Binding-site contacts:
Ligand atom NAM contacts residue LEU321 of chain 1.A at 3.5 Å.
Ligand atom CAH contacts residue VAL318 of chain 1.A at 3.8 Å (hydrophobic).
Ligand atom CAH contacts residue ALA496 of chain 1.A at 3.6 Å (hydrophobic).
Ligand atom CAR contacts residue TYR354 of chain 1.A at 4.0 Å (hydrophobic).
Ligand atom CAF contacts residue TYR324 of chain 1.A at 3.5 Å (hydrophobic).
Ligand atom CAG contacts residue VAL492 of chain 1.A at 3.5 Å (hydrophobic).
Ligand atom CAI contacts residue ALA496 of chain 1.A at 3.8 Å (hydrophobic).
Ligand atom OAB contacts residue SER499 of chain 1.A at 2.3 Å (h-bond).
Ligand atom FAD contacts residue LEU321 of chain 1.A at 3.1 Å.
Ligand atom CAN contacts residue TYR354 of chain 1.A at 3.1 Å (hydrophobic).
Ligand atom CLE contacts residue VAL318 of chain 1.A at 3.7 Å.
Ligand atom CAL contacts residue TYR354 of chain 1.A at 3.1 Å (hydrophobic).
Ligand atom CAQ contacts residue VAL318 of chain 1.A at 3.4 Å (hydrophobic).
Ligand atom CAK contacts residue TRP356 of chain 1.A at 3.4 Å (hydrophobic).
Ligand atom CAA contacts residue TRP356 of chain 1.A at 3.7 Å (hydrophobic).
Ligand atom OAB contacts residue VAL318 of chain 1.A at 3.3 Å.
Ligand atom CAI contacts residue GLY495 of chain 1.A at 3.5 Å.
Ligand atom CAT contacts residue LEU321 of chain 1.A at 3.7 Å (hydrophobic).
Ligand atom OAC contacts residue SER499 of chain 1.A at 3.4 Å (h-bond).
Ligand atom CAG contacts residue SER322 of chain 1.A at 3.7 Å.
Ligand atom CLE contacts residue SER499 of chain 1.A at 3.4 Å.
Ligand atom CAN contacts residue TYR317 of chain 1.A at 3.7 Å (hydrophobic).
Ligand atom CAO contacts residue TRP356 of chain 1.A at 3.8 Å (hydrophobic).
Ligand atom CAI contacts residue MET491 of chain 1.A at 3.4 Å (hydrophobic).
Ligand atom CAO contacts residue GLY495 of chain 1.A at 3.9 Å.
Ligand atom CAQ contacts residue ALA496 of chain 1.A at 3.7 Å (hydrophobic).
Ligand atom CLE contacts residue ALA496 of chain 1.A at 3.9 Å.
Ligand atom OAC contacts residue TYR354 of chain 1.A at 2.4 Å (h-bond).
Ligand atom CAL contacts residue LEU321 of chain 1.A at 3.8 Å (hydrophobic).
Ligand atom CAJ contacts residue ALA496 of chain 1.A at 3.7 Å (hydrophobic).
Ligand atom CAK contacts residue TYR354 of chain 1.A at 3.8 Å (hydrophobic).
Ligand atom CAA contacts residue MET491 of chain 1.A at 3.7 Å (hydrophobic).
Ligand atom CAT contacts residue VAL318 of chain 1.A at 3.8 Å (hydrophobic).
Ligand atom OAC contacts residue TYR317 of chain 1.A at 3.8 Å.
Ligand atom CAJ contacts residue GLY495 of chain 1.A at 3.9 Å.
Ligand atom CAP contacts residue LEU321 of chain 1.A at 3.5 Å (hydrophobic).
Ligand atom CAL contacts residue TYR317 of chain 1.A at 3.5 Å (hydrophobic).
Ligand atom CAF contacts residue SER322 of chain 1.A at 4.0 Å.
Ligand atom CLE contacts residue LEU500 of chain 1.A at 3.6 Å.
Ligand atom CAN contacts residue SER499 of chain 1.A at 3.2 Å.

A small-molecule ligand and the protein it binds are described below.
Small molecule (SMILES): Cc1ccc(Nc2c(F)cccc2Cl)c(CC(=O)O)c1

Sequence of chain 1.A:
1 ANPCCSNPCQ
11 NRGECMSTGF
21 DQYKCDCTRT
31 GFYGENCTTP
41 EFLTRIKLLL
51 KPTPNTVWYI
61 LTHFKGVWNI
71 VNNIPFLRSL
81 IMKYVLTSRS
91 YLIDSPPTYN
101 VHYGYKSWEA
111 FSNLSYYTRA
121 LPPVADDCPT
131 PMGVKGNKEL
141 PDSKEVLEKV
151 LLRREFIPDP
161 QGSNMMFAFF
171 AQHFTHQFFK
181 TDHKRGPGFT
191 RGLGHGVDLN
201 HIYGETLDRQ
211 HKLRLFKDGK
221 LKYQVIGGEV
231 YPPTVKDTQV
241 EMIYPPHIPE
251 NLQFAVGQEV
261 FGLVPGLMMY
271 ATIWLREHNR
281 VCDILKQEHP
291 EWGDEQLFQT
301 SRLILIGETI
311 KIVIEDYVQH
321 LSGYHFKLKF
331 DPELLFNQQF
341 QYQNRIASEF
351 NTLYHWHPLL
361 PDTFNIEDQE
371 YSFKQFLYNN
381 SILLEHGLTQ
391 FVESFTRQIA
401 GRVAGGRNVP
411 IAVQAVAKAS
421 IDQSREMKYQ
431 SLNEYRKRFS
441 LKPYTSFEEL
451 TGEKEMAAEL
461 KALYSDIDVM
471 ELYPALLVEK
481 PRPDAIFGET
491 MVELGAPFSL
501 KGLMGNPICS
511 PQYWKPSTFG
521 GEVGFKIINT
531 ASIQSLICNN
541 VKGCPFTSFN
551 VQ